Binding-site contacts:
Ligand atom O2 contacts residue ASP287 of chain 3.A at 2.9 Å (salt-bridge).
Ligand atom O4 contacts residue NI1 of chain 3.C at 4.3 Å.
Ligand atom O1 contacts residue ASP287 of chain 3.A at 3.0 Å (salt-bridge).
Ligand atom C1 contacts residue NI1 of chain 3.C at 3.2 Å.
Ligand atom O1 contacts residue GLU181 of chain 3.A at 2.4 Å (salt-bridge).
Ligand atom O1 contacts residue NI1 of chain 3.C at 2.2 Å (h-bond).
Ligand atom O1 contacts residue TRP16 of chain 3.A at 4.3 Å.
Ligand atom O2 contacts residue GLU181 of chain 3.A at 2.4 Å (salt-bridge).
Ligand atom C2 contacts residue TRP137 of chain 3.A at 4.0 Å (hydrophobic).
Ligand atom O4 contacts residue TRP16 of chain 3.A at 4.0 Å.
Ligand atom O5 contacts residue TRP16 of chain 3.A at 4.2 Å.
Ligand atom C4 contacts residue ASP287 of chain 3.A at 4.0 Å.
Ligand atom O4 contacts residue ASP287 of chain 3.A at 4.3 Å.
Ligand atom C1 contacts residue TRP137 of chain 3.A at 4.0 Å (hydrophobic).
Ligand atom C1 contacts residue ASP287 of chain 3.A at 3.7 Å.
Ligand atom C4 contacts residue HIS54 of chain 3.A at 3.3 Å.
Ligand atom C3 contacts residue ASP287 of chain 3.A at 3.1 Å.
Ligand atom O2 contacts residue NI1 of chain 3.C at 2.3 Å (h-bond).
Ligand atom O3 contacts residue NI1 of chain 3.C at 3.7 Å.
Ligand atom O4 contacts residue GLU181 of chain 3.A at 4.3 Å.
Ligand atom C5 contacts residue TRP137 of chain 3.A at 3.9 Å (hydrophobic).
Ligand atom O3 contacts residue TRP16 of chain 3.A at 3.0 Å (h-bond).
Ligand atom C3 contacts residue TRP16 of chain 3.A at 3.8 Å (hydrophobic).
Ligand atom O2 contacts residue ASP245 of chain 3.A at 4.4 Å.
Ligand atom O3 contacts residue ASP257 of chain 3.A at 4.4 Å.
Ligand atom O2 contacts residue HIS220 of chain 3.A at 3.5 Å.
Ligand atom O2 contacts residue GLU217 of chain 3.A at 3.2 Å (salt-bridge).
Ligand atom C4 contacts residue TRP16 of chain 3.A at 3.6 Å (hydrophobic).
Ligand atom O4 contacts residue HIS54 of chain 3.A at 3.3 Å (h-bond).
Ligand atom C5 contacts residue HIS54 of chain 3.A at 3.0 Å.
Ligand atom C5 contacts residue PHE94 of chain 3.A at 3.3 Å (hydrophobic).
Ligand atom C1 contacts residue GLU181 of chain 3.A at 3.1 Å.
Ligand atom C2 contacts residue GLU181 of chain 3.A at 3.3 Å.
Ligand atom O5 contacts residue HIS54 of chain 3.A at 3.9 Å.
Ligand atom C3 contacts residue NI1 of chain 3.C at 3.8 Å.
Ligand atom O1 contacts residue ASP245 of chain 3.A at 3.0 Å (salt-bridge).
Ligand atom O3 contacts residue ASP287 of chain 3.A at 2.3 Å (salt-bridge).
Ligand atom O5 contacts residue PHE94 of chain 3.A at 3.6 Å.
Ligand atom C2 contacts residue ASP287 of chain 3.A at 3.4 Å.
Ligand atom C2 contacts residue NI1 of chain 3.C at 3.1 Å.

The small molecule below binds the protein below.
Small molecule (SMILES): OC[C@@H]1O[C@@H](O)[C@@H](O)[C@H]1O

Sequence of chain 3.A:
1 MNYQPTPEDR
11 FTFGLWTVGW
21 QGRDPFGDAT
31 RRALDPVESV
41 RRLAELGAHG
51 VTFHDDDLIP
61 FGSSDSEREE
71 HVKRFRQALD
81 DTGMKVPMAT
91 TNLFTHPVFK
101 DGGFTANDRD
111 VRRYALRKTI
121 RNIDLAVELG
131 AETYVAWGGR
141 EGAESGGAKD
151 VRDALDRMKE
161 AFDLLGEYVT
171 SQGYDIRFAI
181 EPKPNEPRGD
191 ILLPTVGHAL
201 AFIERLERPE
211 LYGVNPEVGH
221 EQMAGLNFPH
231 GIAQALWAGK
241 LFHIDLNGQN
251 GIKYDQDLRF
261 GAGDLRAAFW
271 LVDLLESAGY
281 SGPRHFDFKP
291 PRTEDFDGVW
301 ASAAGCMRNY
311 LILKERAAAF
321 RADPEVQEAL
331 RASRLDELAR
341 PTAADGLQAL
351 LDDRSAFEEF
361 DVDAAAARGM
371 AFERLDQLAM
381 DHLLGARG